This small molecule binds to this protein.
Small molecule (SMILES): N[C@@H](Cc1c[nH]c2ccccc12)C(=O)O

Binding-site contacts:
Ligand atom NE1 contacts residue ALA44 of chain 1.H at 3.9 Å.
Ligand atom CH2 contacts residue ILE20 of chain 1.H at 4.0 Å (hydrophobic).
Ligand atom N contacts residue GLY25 of chain 1.G at 2.9 Å (h-bond).
Ligand atom O contacts residue GLY25 of chain 1.G at 3.0 Å (h-bond).
Ligand atom CZ3 contacts residue HIS32 of chain 1.H at 4.0 Å.
Ligand atom CZ2 contacts residue ILE53 of chain 1.H at 3.9 Å (hydrophobic).
Ligand atom CA contacts residue GLY25 of chain 1.G at 3.5 Å.
Ligand atom N contacts residue ASP27 of chain 1.G at 3.1 Å (salt-bridge).
Ligand atom CE3 contacts residue HIS32 of chain 1.H at 4.0 Å.
Ligand atom CE2 contacts residue GLN45 of chain 1.H at 3.9 Å.
Ligand atom CB contacts residue SER51 of chain 1.G at 3.5 Å.
Ligand atom CD1 contacts residue SER51 of chain 1.G at 3.6 Å.
Ligand atom CG contacts residue SER51 of chain 1.G at 3.9 Å.
Ligand atom OXT contacts residue THR50 of chain 1.H at 2.6 Å (h-bond).
Ligand atom CD1 contacts residue THR47 of chain 1.H at 3.7 Å.
Ligand atom CD1 contacts residue GLN45 of chain 1.H at 3.5 Å.
Ligand atom C contacts residue THR50 of chain 1.H at 3.8 Å.
Ligand atom O contacts residue ARG24 of chain 1.G at 3.5 Å.
Ligand atom CE3 contacts residue HIS31 of chain 1.H at 4.0 Å.
Ligand atom CZ2 contacts residue THR50 of chain 1.H at 3.9 Å.
Ligand atom OXT contacts residue THR47 of chain 1.H at 2.5 Å (h-bond).
Ligand atom O contacts residue THR47 of chain 1.H at 3.5 Å (h-bond).
Ligand atom O contacts residue SER51 of chain 1.G at 3.0 Å (h-bond).
Ligand atom N contacts residue ARG24 of chain 1.G at 4.0 Å.
Ligand atom C contacts residue THR47 of chain 1.H at 3.4 Å.
Ligand atom CB contacts residue THR28 of chain 1.G at 3.6 Å.
Ligand atom C contacts residue GLY25 of chain 1.G at 3.5 Å.
Ligand atom CA contacts residue SER51 of chain 1.G at 4.0 Å.
Ligand atom NE1 contacts residue GLN45 of chain 1.H at 2.8 Å (h-bond).
Ligand atom OXT contacts residue HIS49 of chain 1.H at 3.8 Å.
Ligand atom CA contacts residue THR28 of chain 1.G at 3.3 Å.
Ligand atom C contacts residue SER51 of chain 1.G at 3.6 Å.
Ligand atom N contacts residue THR23 of chain 1.G at 2.8 Å (h-bond).
Ligand atom CZ3 contacts residue GLY21 of chain 1.H at 3.5 Å.
Ligand atom O contacts residue THR23 of chain 1.G at 4.0 Å.
Ligand atom CA contacts residue THR23 of chain 1.G at 3.8 Å.
Ligand atom CH2 contacts residue GLY21 of chain 1.H at 3.5 Å.
Ligand atom N contacts residue THR28 of chain 1.G at 2.9 Å (h-bond).
Ligand atom CB contacts residue THR23 of chain 1.G at 3.7 Å.
Ligand atom CD2 contacts residue THR50 of chain 1.H at 4.0 Å.

Sequence of chain 1.G:
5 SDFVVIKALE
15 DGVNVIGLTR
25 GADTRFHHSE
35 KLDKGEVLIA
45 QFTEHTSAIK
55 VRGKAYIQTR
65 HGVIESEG

Sequence of chain 1.H:
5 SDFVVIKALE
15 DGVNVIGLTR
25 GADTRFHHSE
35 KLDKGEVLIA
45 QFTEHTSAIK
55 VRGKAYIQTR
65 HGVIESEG